Sequence of chain 1.F:
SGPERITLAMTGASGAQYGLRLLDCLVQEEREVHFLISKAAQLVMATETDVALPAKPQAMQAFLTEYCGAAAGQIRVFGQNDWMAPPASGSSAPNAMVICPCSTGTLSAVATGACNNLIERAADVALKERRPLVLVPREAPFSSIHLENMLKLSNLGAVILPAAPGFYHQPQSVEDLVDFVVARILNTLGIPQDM

The small molecule below binds the protein below.
Small molecule (SMILES): CC(C)=CCC/C(C)=C\CN1c2cc(C)c(C)cc2N(C[C@H](O)[C@H](O)[C@H](O)COP(=O)(O)O)c2[nH]c(=O)[nH]c(=O)c21

Sequence of chain 1.G:
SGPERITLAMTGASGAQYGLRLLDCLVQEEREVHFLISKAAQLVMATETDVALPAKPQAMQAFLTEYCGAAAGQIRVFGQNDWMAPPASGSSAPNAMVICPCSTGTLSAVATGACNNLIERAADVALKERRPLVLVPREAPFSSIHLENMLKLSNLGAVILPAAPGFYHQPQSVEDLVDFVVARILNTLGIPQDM

Sequence of chain 1.D:
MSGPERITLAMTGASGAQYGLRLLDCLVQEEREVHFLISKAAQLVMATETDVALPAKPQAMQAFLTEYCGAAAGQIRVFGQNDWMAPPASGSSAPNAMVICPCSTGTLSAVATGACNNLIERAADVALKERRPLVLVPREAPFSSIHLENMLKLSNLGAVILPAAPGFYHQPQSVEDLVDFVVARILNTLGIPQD

Binding-site contacts:
Ligand atom O6 contacts residue ALA62 of chain 1.G at 3.4 Å.
Ligand atom O9 contacts residue SER125 of chain 1.G at 3.4 Å.
Ligand atom C11 contacts residue VAL66 of chain 1.G at 3.5 Å (hydrophobic).
Ligand atom O1 contacts residue SER60 of chain 1.G at 3.5 Å.
Ligand atom P1 contacts residue SER125 of chain 1.G at 3.6 Å.
Ligand atom O9 contacts residue THR126 of chain 1.G at 2.9 Å (h-bond).
Ligand atom C27 contacts residue TYR190 of chain 1.D at 3.5 Å (hydrophobic).
Ligand atom O5 contacts residue CYS137 of chain 1.F at 2.6 Å (h-bond).
Ligand atom O7 contacts residue CYS137 of chain 1.F at 3.6 Å (h-bond).
Ligand atom O4 contacts residue GLY34 of chain 1.G at 2.5 Å (h-bond).
Ligand atom C19 contacts residue TYR190 of chain 1.D at 3.4 Å (hydrophobic).
Ligand atom C4 contacts residue GLY34 of chain 1.G at 3.3 Å.
Ligand atom C1 contacts residue SER125 of chain 1.G at 3.6 Å.
Ligand atom O3 contacts residue THR128 of chain 1.G at 2.6 Å (h-bond).
Ligand atom O4 contacts residue SER60 of chain 1.G at 2.7 Å (h-bond).
Ligand atom C19 contacts residue PO41 of chain 1.EA at 3.3 Å.
Ligand atom O4 contacts residue THR33 of chain 1.G at 3.5 Å.
Ligand atom C22 contacts residue ALA110 of chain 1.F at 3.3 Å (hydrophobic).
Ligand atom C6 contacts residue GLY34 of chain 1.G at 3.2 Å.
Ligand atom C18 contacts residue PO41 of chain 1.EA at 3.5 Å.
Ligand atom O6 contacts residue GLY34 of chain 1.G at 2.8 Å (h-bond).
Ligand atom N3 contacts residue ARG160 of chain 1.G at 3.0 Å (salt-bridge).
Ligand atom C18 contacts residue TYR190 of chain 1.D at 3.5 Å (hydrophobic).
Ligand atom N4 contacts residue GLY34 of chain 1.G at 3.4 Å (h-bond).
Ligand atom O8 contacts residue SER36 of chain 1.G at 3.5 Å (h-bond).
Ligand atom C12 contacts residue VAL66 of chain 1.G at 3.5 Å (hydrophobic).
Ligand atom O4 contacts residue ALA62 of chain 1.G at 3.5 Å.
Ligand atom C15 contacts residue TRP105 of chain 1.F at 3.6 Å (hydrophobic).
Ligand atom O5 contacts residue TRP105 of chain 1.F at 3.2 Å.
Ligand atom O3 contacts residue SER125 of chain 1.G at 2.4 Å (h-bond).
Ligand atom C21 contacts residue SER111 of chain 1.F at 3.6 Å.
Ligand atom O2 contacts residue ALA62 of chain 1.G at 3.6 Å.
Ligand atom C7 contacts residue GLY34 of chain 1.G at 3.2 Å.
Ligand atom C20 contacts residue PO41 of chain 1.EA at 3.4 Å.
Ligand atom C16 contacts residue ARG160 of chain 1.G at 3.5 Å.
Ligand atom C16 contacts residue SER36 of chain 1.G at 3.6 Å.
Ligand atom C22 contacts residue PO41 of chain 1.EA at 3.5 Å.
Ligand atom C10 contacts residue GLY34 of chain 1.G at 3.5 Å.
Ligand atom N1 contacts residue GLY34 of chain 1.G at 3.1 Å (h-bond).
Ligand atom O8 contacts residue ARG160 of chain 1.G at 2.4 Å (salt-bridge).